This protein binds this small molecule.
Small molecule (SMILES): CC(C)(C)OC(=O)N[C@@H](C(=O)NO)c1ccc(Br)cc1

Binding-site contacts:
Ligand atom N2 contacts residue LEU406 of chain 1.G at 3.1 Å (h-bond).
Ligand atom C11 contacts residue ZN1 of chain 1.NB at 3.8 Å.
Ligand atom O2 contacts residue LEU406 of chain 1.G at 3.8 Å.
Ligand atom C3 contacts residue GLY408 of chain 1.G at 3.5 Å.
Ligand atom C3 contacts residue LEU406 of chain 1.G at 3.5 Å (hydrophobic).
Ligand atom C11 contacts residue LEU406 of chain 1.G at 3.7 Å (hydrophobic).
Ligand atom O4 contacts residue CO31 of chain 1.PB at 3.0 Å (h-bond).
Ligand atom O4 contacts residue GLU380 of chain 1.G at 2.8 Å (salt-bridge).
Ligand atom C1 contacts residue GLY408 of chain 1.G at 3.7 Å.
Ligand atom C2 contacts residue PHE317 of chain 1.G at 3.7 Å (hydrophobic).
Ligand atom C4 contacts residue LEU406 of chain 1.G at 3.9 Å (hydrophobic).
Ligand atom C3 contacts residue THR405 of chain 1.G at 3.9 Å.
Ligand atom O4 contacts residue ASP378 of chain 1.G at 2.8 Å (salt-bridge).
Ligand atom O4 contacts residue ZN1 of chain 1.OB at 2.1 Å.
Ligand atom C8 contacts residue ASN376 of chain 1.G at 3.5 Å.
Ligand atom C4 contacts residue GLY408 of chain 1.G at 3.4 Å.
Ligand atom N2 contacts residue ZN1 of chain 1.NB at 3.0 Å.
Ligand atom C5 contacts residue LEU406 of chain 1.G at 3.3 Å (hydrophobic).
Ligand atom O3 contacts residue ASP378 of chain 1.G at 2.8 Å (salt-bridge).
Ligand atom C2 contacts residue GLY408 of chain 1.G at 3.7 Å.
Ligand atom N2 contacts residue ASP378 of chain 1.G at 3.2 Å (salt-bridge).
Ligand atom O4 contacts residue ASP298 of chain 1.G at 3.1 Å (salt-bridge).
Ligand atom O3 contacts residue ZN1 of chain 1.OB at 2.2 Å.
Ligand atom C9 contacts residue SER473 of chain 1.G at 3.7 Å.
Ligand atom C12 contacts residue GLY408 of chain 1.G at 3.7 Å.
Ligand atom C3 contacts residue THR407 of chain 1.G at 3.7 Å.
Ligand atom C13 contacts residue GLY408 of chain 1.G at 3.7 Å.
Ligand atom O2 contacts residue THR407 of chain 1.G at 3.5 Å.
Ligand atom N2 contacts residue LYS293 of chain 1.G at 3.7 Å.
Ligand atom O3 contacts residue LYS305 of chain 1.G at 2.9 Å (salt-bridge).
Ligand atom N2 contacts residue CO31 of chain 1.PB at 2.9 Å (h-bond).
Ligand atom N2 contacts residue ZN1 of chain 1.OB at 2.9 Å.
Ligand atom C2 contacts residue ALA496 of chain 1.G at 3.7 Å (hydrophobic).
Ligand atom O3 contacts residue ASP298 of chain 1.G at 3.3 Å (salt-bridge).
Ligand atom BR1 contacts residue PHE317 of chain 1.G at 3.6 Å.
Ligand atom O4 contacts residue ZN1 of chain 1.NB at 2.1 Å.
Ligand atom C11 contacts residue ASP378 of chain 1.G at 3.2 Å.
Ligand atom O2 contacts residue GLY408 of chain 1.G at 3.8 Å.
Ligand atom C11 contacts residue ZN1 of chain 1.OB at 2.9 Å.
Ligand atom O4 contacts residue LYS293 of chain 1.G at 3.3 Å (salt-bridge).

Sequence of chain 1.G:
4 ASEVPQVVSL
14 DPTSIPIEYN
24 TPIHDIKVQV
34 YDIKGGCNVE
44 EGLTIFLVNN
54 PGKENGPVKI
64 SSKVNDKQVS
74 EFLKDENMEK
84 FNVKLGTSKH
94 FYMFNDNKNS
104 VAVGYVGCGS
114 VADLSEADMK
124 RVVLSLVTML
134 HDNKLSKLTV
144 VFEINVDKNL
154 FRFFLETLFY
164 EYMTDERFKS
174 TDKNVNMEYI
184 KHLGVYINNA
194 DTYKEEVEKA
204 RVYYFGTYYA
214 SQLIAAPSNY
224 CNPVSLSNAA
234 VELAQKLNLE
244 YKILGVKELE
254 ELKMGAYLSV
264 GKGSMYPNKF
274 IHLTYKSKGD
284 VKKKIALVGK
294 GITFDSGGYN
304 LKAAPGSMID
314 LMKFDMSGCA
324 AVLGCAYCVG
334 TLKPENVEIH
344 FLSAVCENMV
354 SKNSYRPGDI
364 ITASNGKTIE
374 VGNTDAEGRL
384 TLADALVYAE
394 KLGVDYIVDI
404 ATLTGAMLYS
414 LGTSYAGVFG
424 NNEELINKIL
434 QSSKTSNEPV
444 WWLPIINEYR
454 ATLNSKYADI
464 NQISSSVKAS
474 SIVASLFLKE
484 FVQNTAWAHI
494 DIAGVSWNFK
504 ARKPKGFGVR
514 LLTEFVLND